Binding-site contacts:
Ligand atom O5 contacts residue ASN285 of chain 1.A at 2.4 Å (h-bond).
Ligand atom C8 contacts residue SER45 of chain 1.A at 3.9 Å.
Ligand atom O5 contacts residue ASN298 of chain 1.A at 3.8 Å.
Ligand atom C7 contacts residue ASN285 of chain 1.A at 3.1 Å.
Ligand atom C7 contacts residue VAL297 of chain 1.A at 4.0 Å (hydrophobic).
Ligand atom C1 contacts residue VAL297 of chain 1.A at 3.5 Å (hydrophobic).
Ligand atom N2 contacts residue VAL297 of chain 1.A at 3.4 Å (h-bond).
Ligand atom C3 contacts residue ASN285 of chain 1.A at 3.9 Å.
Ligand atom C8 contacts residue ASN285 of chain 1.A at 4.0 Å.
Ligand atom C5 contacts residue ASN285 of chain 1.A at 3.7 Å.
Ligand atom N2 contacts residue ASN285 of chain 1.A at 3.0 Å (h-bond).
Ligand atom C6 contacts residue ASN298 of chain 1.A at 4.3 Å.
Ligand atom O6 contacts residue ASN298 of chain 1.A at 3.4 Å (h-bond).
Ligand atom C2 contacts residue ASN285 of chain 1.A at 2.5 Å.
Ligand atom C5 contacts residue ASN298 of chain 1.A at 4.1 Å.
Ligand atom C2 contacts residue VAL297 of chain 1.A at 3.9 Å (hydrophobic).
Ligand atom C8 contacts residue ASN296 of chain 1.A at 4.3 Å.
Ligand atom O7 contacts residue ASN285 of chain 1.A at 3.3 Å (h-bond).
Ligand atom O6 contacts residue LYS299 of chain 1.A at 3.6 Å.
Ligand atom C1 contacts residue ASN285 of chain 1.A at 1.5 Å.
Ligand atom C4 contacts residue ASN285 of chain 1.A at 4.2 Å.
Ligand atom C1 contacts residue ASN298 of chain 1.A at 4.2 Å.
Ligand atom C8 contacts residue VAL297 of chain 1.A at 3.8 Å (hydrophobic).

Sequence of chain 1.A:
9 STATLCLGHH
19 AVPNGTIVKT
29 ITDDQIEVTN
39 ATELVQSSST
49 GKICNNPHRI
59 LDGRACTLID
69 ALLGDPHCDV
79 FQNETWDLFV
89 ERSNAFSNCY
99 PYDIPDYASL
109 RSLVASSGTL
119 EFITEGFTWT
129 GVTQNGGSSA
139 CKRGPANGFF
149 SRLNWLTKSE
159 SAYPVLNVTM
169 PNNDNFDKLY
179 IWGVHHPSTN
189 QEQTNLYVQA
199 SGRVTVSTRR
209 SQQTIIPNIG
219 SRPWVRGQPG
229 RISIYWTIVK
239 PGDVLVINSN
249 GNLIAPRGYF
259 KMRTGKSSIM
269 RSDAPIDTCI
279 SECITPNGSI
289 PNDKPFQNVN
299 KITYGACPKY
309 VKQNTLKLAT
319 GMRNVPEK

The protein below binds the small molecule below.
Small molecule (SMILES): CC(=O)N[C@H]1[C@H](O[C@H]2[C@H](O)[C@@H](NC(C)=O)CO[C@@H]2CO)O[C@H](CO)[C@@H](O)[C@@H]1O